Binding-site contacts:
Ligand atom O33 contacts residue VAL190 of chain 1.A at 3.4 Å (h-bond).
Ligand atom F29 contacts residue PHE189 of chain 1.A at 3.3 Å.
Ligand atom N2 contacts residue VAL190 of chain 1.A at 3.6 Å (h-bond).
Ligand atom N7 contacts residue VAL190 of chain 1.A at 2.8 Å (h-bond).
Ligand atom C12 contacts residue ASP88 of chain 1.A at 3.3 Å.
Ligand atom C31 contacts residue VAL190 of chain 1.A at 3.6 Å (hydrophobic).
Ligand atom C9 contacts residue MLI1 of chain 1.F at 3.6 Å.
Ligand atom C23 contacts residue VAL190 of chain 1.A at 3.5 Å (hydrophobic).
Ligand atom C16 contacts residue MLI1 of chain 1.F at 3.4 Å.
Ligand atom C22 contacts residue PHE170 of chain 1.A at 3.3 Å (hydrophobic).
Ligand atom N35 contacts residue MLI1 of chain 1.F at 3.3 Å (h-bond).
Ligand atom N20 contacts residue ASP88 of chain 1.A at 3.5 Å.
Ligand atom C8 contacts residue MLI1 of chain 1.F at 3.6 Å.
Ligand atom C26 contacts residue SER188 of chain 1.A at 3.4 Å.
Ligand atom F30 contacts residue SER173 of chain 1.A at 3.3 Å.
Ligand atom C14 contacts residue TYR80 of chain 1.A at 3.5 Å (hydrophobic).
Ligand atom O33 contacts residue ARG191 of chain 1.A at 3.5 Å.
Ligand atom F29 contacts residue VAL190 of chain 1.A at 3.6 Å.
Ligand atom F30 contacts residue SER188 of chain 1.A at 3.1 Å.
Ligand atom N2 contacts residue PHE189 of chain 1.A at 3.5 Å.
Ligand atom F28 contacts residue SER173 of chain 1.A at 3.2 Å.
Ligand atom C17 contacts residue SER173 of chain 1.A at 3.5 Å.
Ligand atom N20 contacts residue TYR80 of chain 1.A at 3.4 Å.
Ligand atom C19 contacts residue ASP88 of chain 1.A at 3.4 Å.
Ligand atom F29 contacts residue SER188 of chain 1.A at 3.6 Å.
Ligand atom C16 contacts residue HIS41 of chain 1.A at 3.5 Å.
Ligand atom C13 contacts residue LEU85 of chain 1.A at 3.4 Å (hydrophobic).
Ligand atom F30 contacts residue ALA187 of chain 1.A at 3.2 Å.
Ligand atom C14 contacts residue LEU85 of chain 1.A at 3.4 Å (hydrophobic).
Ligand atom C15 contacts residue HIS41 of chain 1.A at 3.6 Å.
Ligand atom F29 contacts residue VAL168 of chain 1.A at 3.4 Å.
Ligand atom C12 contacts residue SER188 of chain 1.A at 3.1 Å.
Ligand atom C24 contacts residue CYS169 of chain 1.A at 3.4 Å (hydrophobic).
Ligand atom N20 contacts residue LEU85 of chain 1.A at 3.3 Å.
Ligand atom F28 contacts residue CYS169 of chain 1.A at 3.4 Å.
Ligand atom C12 contacts residue HIS41 of chain 1.A at 3.4 Å.
Ligand atom C24 contacts residue VAL190 of chain 1.A at 3.3 Å (hydrophobic).
Ligand atom C15 contacts residue SER188 of chain 1.A at 3.1 Å.
Ligand atom C17 contacts residue HIS41 of chain 1.A at 3.5 Å.
Ligand atom C10 contacts residue MLI1 of chain 1.F at 3.6 Å.

A protein and the small-molecule ligand that binds it are described below.
Small molecule (SMILES): COC(=O)/N=c1/nc2n([nH]1)[C@H](c1ccc(C#N)cc1)C(C#N)=C(C)N2c1cccc(C(F)(F)F)c1

Sequence of chain 1.A:
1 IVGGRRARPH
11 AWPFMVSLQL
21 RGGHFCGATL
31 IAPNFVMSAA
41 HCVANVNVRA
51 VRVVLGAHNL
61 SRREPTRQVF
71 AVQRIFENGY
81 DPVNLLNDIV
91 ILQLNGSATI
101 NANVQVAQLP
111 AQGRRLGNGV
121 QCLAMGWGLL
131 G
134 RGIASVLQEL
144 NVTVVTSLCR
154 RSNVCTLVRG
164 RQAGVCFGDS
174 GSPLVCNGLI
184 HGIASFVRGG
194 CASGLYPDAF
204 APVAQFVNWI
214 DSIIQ